This protein binds this small molecule.
Small molecule (SMILES): O=C(O)c1ccc(-c2oc3c(Cl)cc(Cl)cc3c(=O)c2O)cc1

Binding-site contacts:
Ligand atom C23 contacts residue MET163 of chain 1.A at 3.5 Å (hydrophobic).
Ligand atom O02 contacts residue HIS115 of chain 1.A at 3.6 Å.
Ligand atom C19 contacts residue MET163 of chain 1.A at 3.4 Å (hydrophobic).
Ligand atom O04 contacts residue GLU114 of chain 1.A at 3.0 Å (salt-bridge).
Ligand atom C19 contacts residue VAL66 of chain 1.A at 3.7 Å (hydrophobic).
Ligand atom C21 contacts residue VAL66 of chain 1.A at 3.5 Å (hydrophobic).
Ligand atom O01 contacts residue PHE113 of chain 1.A at 3.5 Å.
Ligand atom O04 contacts residue ILE95 of chain 1.A at 3.7 Å.
Ligand atom O03 contacts residue ASP175 of chain 1.A at 2.7 Å (salt-bridge).
Ligand atom C21 contacts residue MET163 of chain 1.A at 3.8 Å (hydrophobic).
Ligand atom O02 contacts residue GLU114 of chain 1.A at 3.6 Å.
Ligand atom C20 contacts residue MET163 of chain 1.A at 3.5 Å (hydrophobic).
Ligand atom O01 contacts residue ASP175 of chain 1.A at 3.2 Å (salt-bridge).
Ligand atom O01 contacts residue LYS68 of chain 1.A at 3.4 Å.
Ligand atom C15 contacts residue ASN118 of chain 1.A at 3.9 Å.
Ligand atom C14 contacts residue ASP175 of chain 1.A at 3.1 Å.
Ligand atom C07 contacts residue ASP175 of chain 1.A at 3.8 Å.
Ligand atom O02 contacts residue VAL116 of chain 1.A at 2.8 Å (h-bond).
Ligand atom C12 contacts residue VAL116 of chain 1.A at 3.2 Å (hydrophobic).
Ligand atom C16 contacts residue ASP175 of chain 1.A at 3.8 Å.
Ligand atom O02 contacts residue VAL66 of chain 1.A at 3.4 Å.
Ligand atom C08 contacts residue ILE174 of chain 1.A at 3.9 Å (hydrophobic).
Ligand atom O13 contacts residue MET163 of chain 1.A at 3.3 Å (h-bond).
Ligand atom O03 contacts residue PHE113 of chain 1.A at 3.7 Å.
Ligand atom O13 contacts residue VAL53 of chain 1.A at 3.8 Å.
Ligand atom CL6 contacts residue TYR50 of chain 1.A at 3.6 Å.
Ligand atom O04 contacts residue VAL66 of chain 1.A at 3.8 Å.
Ligand atom C16 contacts residue PHE113 of chain 1.A at 3.7 Å (hydrophobic).
Ligand atom C10 contacts residue ILE95 of chain 1.A at 3.9 Å (hydrophobic).
Ligand atom C14 contacts residue PHE113 of chain 1.A at 3.5 Å (hydrophobic).
Ligand atom C08 contacts residue PHE113 of chain 1.A at 3.4 Å (hydrophobic).
Ligand atom C21 contacts residue VAL116 of chain 1.A at 3.8 Å (hydrophobic).
Ligand atom O03 contacts residue ILE174 of chain 1.A at 3.7 Å.
Ligand atom C11 contacts residue LEU45 of chain 1.A at 3.8 Å (hydrophobic).
Ligand atom C22 contacts residue MET163 of chain 1.A at 3.8 Å (hydrophobic).
Ligand atom C22 contacts residue VAL116 of chain 1.A at 3.9 Å (hydrophobic).
Ligand atom C07 contacts residue ILE174 of chain 1.A at 3.9 Å (hydrophobic).
Ligand atom C10 contacts residue PHE113 of chain 1.A at 3.9 Å (hydrophobic).
Ligand atom O04 contacts residue MET163 of chain 1.A at 3.8 Å.
Ligand atom C20 contacts residue VAL66 of chain 1.A at 3.9 Å (hydrophobic).

Sequence of chain 1.A:
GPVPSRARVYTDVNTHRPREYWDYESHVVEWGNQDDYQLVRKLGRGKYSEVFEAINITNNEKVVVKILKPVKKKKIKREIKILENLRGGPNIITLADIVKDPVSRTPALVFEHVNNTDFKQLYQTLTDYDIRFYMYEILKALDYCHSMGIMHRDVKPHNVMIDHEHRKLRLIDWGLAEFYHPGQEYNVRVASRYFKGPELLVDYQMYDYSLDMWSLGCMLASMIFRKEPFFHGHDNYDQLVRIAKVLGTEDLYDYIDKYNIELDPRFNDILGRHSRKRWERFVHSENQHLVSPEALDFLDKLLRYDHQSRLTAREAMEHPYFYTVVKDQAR